Binding-site contacts:
Ligand atom C3 contacts residue VAL27 of chain 1.A at 3.8 Å (hydrophobic).
Ligand atom C7 contacts residue ALA40 of chain 1.A at 3.5 Å (hydrophobic).
Ligand atom C7 contacts residue THR86 of chain 1.A at 3.3 Å.
Ligand atom C14 contacts residue LEU19 of chain 1.A at 3.7 Å (hydrophobic).
Ligand atom C8 contacts residue LEU141 of chain 1.A at 3.7 Å (hydrophobic).
Ligand atom C7 contacts residue PHE153 of chain 1.A at 3.5 Å (hydrophobic).
Ligand atom C12 contacts residue LEU141 of chain 1.A at 3.7 Å (hydrophobic).
Ligand atom C15 contacts residue LEU19 of chain 1.A at 3.8 Å (hydrophobic).
Ligand atom C14 contacts residue PHE88 of chain 1.A at 3.7 Å (hydrophobic).
Ligand atom C5 contacts residue PHE153 of chain 1.A at 3.4 Å (hydrophobic).
Ligand atom C10 contacts residue LEU19 of chain 1.A at 3.8 Å (hydrophobic).
Ligand atom C9 contacts residue PHE88 of chain 1.A at 3.9 Å (hydrophobic).
Ligand atom C13 contacts residue GLY92 of chain 1.A at 3.8 Å.
Ligand atom C8 contacts residue ALA40 of chain 1.A at 3.7 Å (hydrophobic).
Ligand atom C6 contacts residue PHE153 of chain 1.A at 3.7 Å (hydrophobic).
Ligand atom C9 contacts residue MET89 of chain 1.A at 3.1 Å (hydrophobic).
Ligand atom C21 contacts residue LEU19 of chain 1.A at 3.8 Å (hydrophobic).
Ligand atom C11 contacts residue LEU19 of chain 1.A at 3.8 Å (hydrophobic).
Ligand atom N3 contacts residue GLU87 of chain 1.A at 3.0 Å (salt-bridge).
Ligand atom N4 contacts residue PHE88 of chain 1.A at 3.7 Å.
Ligand atom C19 contacts residue ASN93 of chain 1.A at 3.8 Å.
Ligand atom C16 contacts residue GLY92 of chain 1.A at 3.7 Å.
Ligand atom N1 contacts residue VAL27 of chain 1.A at 3.5 Å.
Ligand atom C17 contacts residue GLY92 of chain 1.A at 3.6 Å.
Ligand atom N2 contacts residue VAL27 of chain 1.A at 3.2 Å.
Ligand atom O1 contacts residue ASN93 of chain 1.A at 2.8 Å (h-bond).
Ligand atom C6 contacts residue LEU141 of chain 1.A at 3.8 Å (hydrophobic).
Ligand atom N4 contacts residue MET89 of chain 1.A at 2.8 Å (h-bond).
Ligand atom C4 contacts residue PHE153 of chain 1.A at 3.3 Å (hydrophobic).
Ligand atom N1 contacts residue PHE153 of chain 1.A at 3.5 Å.
Ligand atom N3 contacts residue THR86 of chain 1.A at 3.5 Å (h-bond).
Ligand atom C3 contacts residue PHE24 of chain 1.A at 3.3 Å (hydrophobic).
Ligand atom C2 contacts residue VAL27 of chain 1.A at 3.6 Å (hydrophobic).
Ligand atom C3 contacts residue PHE153 of chain 1.A at 3.3 Å (hydrophobic).
Ligand atom C1 contacts residue PHE153 of chain 1.A at 3.5 Å (hydrophobic).
Ligand atom N2 contacts residue PHE153 of chain 1.A at 3.4 Å.
Ligand atom C1 contacts residue LYS42 of chain 1.A at 3.6 Å.
Ligand atom C20 contacts residue ASN93 of chain 1.A at 3.6 Å.
Ligand atom C18 contacts residue GLY92 of chain 1.A at 3.6 Å.
Ligand atom N3 contacts residue ALA40 of chain 1.A at 3.4 Å.

This small molecule binds to this protein.
Small molecule (SMILES): CCn1nccc1-c1c[nH]c2ncc(-c3ccc(N)c(C(=O)N(C)C)c3)cc12

Sequence of chain 1.A:
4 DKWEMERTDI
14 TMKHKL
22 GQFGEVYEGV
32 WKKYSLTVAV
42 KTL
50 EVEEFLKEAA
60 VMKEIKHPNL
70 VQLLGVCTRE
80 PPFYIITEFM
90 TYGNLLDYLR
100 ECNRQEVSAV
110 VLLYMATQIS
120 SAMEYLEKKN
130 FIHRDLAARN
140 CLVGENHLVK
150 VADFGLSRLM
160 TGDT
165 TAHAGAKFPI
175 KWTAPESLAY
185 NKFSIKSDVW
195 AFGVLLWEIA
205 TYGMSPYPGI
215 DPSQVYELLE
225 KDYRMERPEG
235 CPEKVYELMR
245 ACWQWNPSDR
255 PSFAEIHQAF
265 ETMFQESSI